Sequence of chain 1.A:
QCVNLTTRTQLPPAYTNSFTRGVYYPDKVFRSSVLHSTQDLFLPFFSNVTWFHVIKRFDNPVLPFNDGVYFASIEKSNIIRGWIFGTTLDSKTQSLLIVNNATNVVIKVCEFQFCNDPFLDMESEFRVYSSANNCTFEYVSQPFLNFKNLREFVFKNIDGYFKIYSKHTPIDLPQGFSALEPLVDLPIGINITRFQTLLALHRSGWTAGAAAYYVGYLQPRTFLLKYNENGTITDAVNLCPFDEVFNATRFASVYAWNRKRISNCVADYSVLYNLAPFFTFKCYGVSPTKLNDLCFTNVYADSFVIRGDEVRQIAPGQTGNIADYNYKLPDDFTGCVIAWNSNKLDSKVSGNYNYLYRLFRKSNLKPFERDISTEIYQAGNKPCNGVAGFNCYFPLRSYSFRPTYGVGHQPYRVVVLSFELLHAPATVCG

The protein below binds the small molecule below.
Small molecule (SMILES): CC(=O)N[C@@H]1[C@@H](O)[C@H](O)[C@@H](CO)O[C@H]1O

Binding-site contacts:
Ligand atom O7 contacts residue ASP323 of chain 1.A at 3.7 Å.
Ligand atom C7 contacts residue ASN327 of chain 1.A at 3.8 Å.
Ligand atom C4 contacts residue ASN327 of chain 1.A at 4.2 Å.
Ligand atom O3 contacts residue LEU355 of chain 1.A at 3.6 Å.
Ligand atom O7 contacts residue ASN327 of chain 1.A at 4.3 Å.
Ligand atom C5 contacts residue ASN327 of chain 1.A at 3.7 Å.
Ligand atom C3 contacts residue LEU355 of chain 1.A at 3.9 Å (hydrophobic).
Ligand atom C3 contacts residue ASN327 of chain 1.A at 3.8 Å.
Ligand atom C2 contacts residue ASN327 of chain 1.A at 2.5 Å.
Ligand atom C7 contacts residue ASP323 of chain 1.A at 3.9 Å.
Ligand atom N2 contacts residue ASN327 of chain 1.A at 2.9 Å (h-bond).
Ligand atom C1 contacts residue ASN327 of chain 1.A at 1.4 Å.
Ligand atom C8 contacts residue ASP323 of chain 1.A at 3.8 Å.
Ligand atom O6 contacts residue ASN327 of chain 1.A at 4.3 Å.
Ligand atom C8 contacts residue PHE322 of chain 1.A at 4.3 Å (hydrophobic).
Ligand atom O5 contacts residue ASN327 of chain 1.A at 2.4 Å (h-bond).
Ligand atom C8 contacts residue PHE326 of chain 1.A at 4.0 Å (hydrophobic).